Sequence of chain 1.F:
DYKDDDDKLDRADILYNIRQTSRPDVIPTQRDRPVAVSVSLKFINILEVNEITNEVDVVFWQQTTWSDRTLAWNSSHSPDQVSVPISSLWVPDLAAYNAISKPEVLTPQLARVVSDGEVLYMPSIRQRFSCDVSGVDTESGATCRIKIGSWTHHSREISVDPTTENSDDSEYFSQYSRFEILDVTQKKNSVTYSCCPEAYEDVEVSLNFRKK

Binding-site contacts:
Ligand atom O5 contacts residue SER76 of chain 1.F at 3.9 Å.
Ligand atom C5 contacts residue ASN74 of chain 1.F at 3.6 Å.
Ligand atom O5 contacts residue ASN74 of chain 1.F at 2.3 Å (h-bond).
Ligand atom C1 contacts residue ASN74 of chain 1.F at 1.4 Å.
Ligand atom O7 contacts residue ASN74 of chain 1.F at 3.4 Å (h-bond).
Ligand atom N2 contacts residue ASN74 of chain 1.F at 3.0 Å (h-bond).
Ligand atom C5 contacts residue SER76 of chain 1.F at 4.0 Å.
Ligand atom C7 contacts residue ASN74 of chain 1.F at 3.4 Å.
Ligand atom C4 contacts residue ASN74 of chain 1.F at 4.2 Å.
Ligand atom C6 contacts residue HIS77 of chain 1.F at 4.1 Å.
Ligand atom C3 contacts residue ASN74 of chain 1.F at 3.8 Å.
Ligand atom O6 contacts residue HIS77 of chain 1.F at 4.3 Å.
Ligand atom C2 contacts residue ASN74 of chain 1.F at 2.5 Å.
Ligand atom C6 contacts residue SER76 of chain 1.F at 3.8 Å.
Ligand atom C1 contacts residue SER76 of chain 1.F at 4.5 Å.

The small molecule below binds the protein below.
Small molecule (SMILES): CC(=O)N[C@@H]1[C@@H](O)[C@H](O)[C@@H](CO)O[C@H]1O